Sequence of chain 55.C:
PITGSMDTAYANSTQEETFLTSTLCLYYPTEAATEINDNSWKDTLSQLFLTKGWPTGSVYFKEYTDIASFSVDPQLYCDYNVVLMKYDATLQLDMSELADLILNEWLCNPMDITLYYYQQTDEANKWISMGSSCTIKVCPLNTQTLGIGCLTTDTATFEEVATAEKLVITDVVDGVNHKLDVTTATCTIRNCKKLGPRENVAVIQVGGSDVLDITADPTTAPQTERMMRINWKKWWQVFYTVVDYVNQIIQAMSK

This protein binds this small molecule.
Small molecule (SMILES): CC(=O)N[C@H]1[C@H](O[C@H]2[C@H](O)[C@@H](NC(C)=O)CO[C@@H]2CO)O[C@H](CO)[C@@H](O)[C@@H]1O

Binding-site contacts:
Ligand atom N2 contacts residue ASN12 of chain 55.C at 3.8 Å.
Ligand atom C5 contacts residue ASN12 of chain 55.C at 4.1 Å.
Ligand atom O5 contacts residue ASN12 of chain 55.C at 2.7 Å (h-bond).
Ligand atom C7 contacts residue ASN12 of chain 55.C at 3.9 Å.
Ligand atom O7 contacts residue ASN12 of chain 55.C at 3.7 Å.
Ligand atom C1 contacts residue ASN12 of chain 55.C at 2.2 Å.
Ligand atom C2 contacts residue ASN12 of chain 55.C at 3.2 Å.